Binding-site contacts:
Ligand atom N3 contacts residue GLU141 of chain 1.B at 3.5 Å (salt-bridge).
Ligand atom C9 contacts residue VAL139 of chain 1.B at 3.6 Å (hydrophobic).
Ligand atom O11 contacts residue ARG90 of chain 1.B at 3.3 Å (salt-bridge).
Ligand atom OA1 contacts residue ASP144 of chain 1.B at 2.9 Å (salt-bridge).
Ligand atom O1A contacts residue ARG90 of chain 1.B at 2.7 Å (salt-bridge).
Ligand atom C8 contacts residue LEU92 of chain 1.B at 3.7 Å (hydrophobic).
Ligand atom C8 contacts residue ALA140 of chain 1.B at 3.6 Å (hydrophobic).
Ligand atom N1 contacts residue ILE91 of chain 1.B at 3.7 Å.
Ligand atom C1A contacts residue ARG90 of chain 1.B at 3.2 Å.
Ligand atom OA1 contacts residue HIS108 of chain 1.B at 3.2 Å (h-bond).
Ligand atom OA2 contacts residue HIS108 of chain 1.B at 3.1 Å (h-bond).
Ligand atom CB1 contacts residue MET89 of chain 1.B at 3.5 Å (hydrophobic).
Ligand atom C7 contacts residue LEU92 of chain 1.B at 3.7 Å (hydrophobic).
Ligand atom N2 contacts residue GLU141 of chain 1.B at 3.2 Å (salt-bridge).
Ligand atom F3 contacts residue PRO109 of chain 1.B at 3.3 Å.
Ligand atom O1 contacts residue VAL143 of chain 1.B at 3.5 Å.
Ligand atom OA2 contacts residue ASP144 of chain 1.B at 2.6 Å (salt-bridge).
Ligand atom O1A contacts residue MET89 of chain 1.B at 3.4 Å (h-bond).
Ligand atom CA1 contacts residue MET89 of chain 1.B at 3.7 Å (hydrophobic).
Ligand atom C2 contacts residue ASP144 of chain 1.B at 3.7 Å.
Ligand atom C5 contacts residue ASP144 of chain 1.B at 3.3 Å.
Ligand atom N8 contacts residue LEU85 of chain 1.B at 3.6 Å.
Ligand atom N2 contacts residue ILE91 of chain 1.B at 3.5 Å.
Ligand atom N8 contacts residue LEU92 of chain 1.B at 3.5 Å (h-bond).
Ligand atom O1 contacts residue ALA140 of chain 1.B at 3.6 Å.
Ligand atom OA2 contacts residue ASN106 of chain 1.B at 3.1 Å (h-bond).
Ligand atom O1 contacts residue ASP144 of chain 1.B at 3.1 Å (salt-bridge).
Ligand atom F3 contacts residue HIS108 of chain 1.B at 3.6 Å.
Ligand atom OA1 contacts residue GLY117 of chain 1.B at 3.4 Å (h-bond).
Ligand atom C contacts residue ILE91 of chain 1.B at 3.7 Å (hydrophobic).
Ligand atom O11 contacts residue ARG64 of chain 1.B at 3.1 Å (salt-bridge).
Ligand atom N1A contacts residue MET89 of chain 1.B at 3.1 Å (h-bond).
Ligand atom N2 contacts residue LEU92 of chain 1.B at 2.8 Å (h-bond).
Ligand atom C12 contacts residue VAL143 of chain 1.B at 3.4 Å (hydrophobic).
Ligand atom N1 contacts residue LEU92 of chain 1.B at 2.9 Å (h-bond).
Ligand atom O1A contacts residue ILE91 of chain 1.B at 3.1 Å (h-bond).
Ligand atom N8 contacts residue ARG90 of chain 1.B at 2.9 Å (salt-bridge).
Ligand atom C15 contacts residue MET89 of chain 1.B at 3.2 Å (hydrophobic).
Ligand atom O1A contacts residue ARG64 of chain 1.B at 3.3 Å (salt-bridge).
Ligand atom N3 contacts residue ALA140 of chain 1.B at 2.9 Å (h-bond).

A small-molecule ligand and the protein it binds are described below.
Small molecule (SMILES): Nc1nc(N)c(CCC[C@@H](c2ccc(C(=O)N[C@@H](CCC(=O)N[C@H](CCC(=O)N[C@H](CCC(=O)O)C(=O)O)C(=O)O)C(=O)O)cc2)C(O)(O)C(F)(F)F)c(O)n1

Sequence of chain 1.B:
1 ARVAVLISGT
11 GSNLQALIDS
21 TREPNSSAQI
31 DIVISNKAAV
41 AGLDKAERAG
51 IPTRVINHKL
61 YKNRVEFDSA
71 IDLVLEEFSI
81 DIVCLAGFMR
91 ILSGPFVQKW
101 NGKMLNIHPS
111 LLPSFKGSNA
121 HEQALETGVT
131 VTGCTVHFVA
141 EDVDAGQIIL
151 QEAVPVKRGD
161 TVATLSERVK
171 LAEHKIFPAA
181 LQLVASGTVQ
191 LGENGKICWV